Sequence of chain 1.A:
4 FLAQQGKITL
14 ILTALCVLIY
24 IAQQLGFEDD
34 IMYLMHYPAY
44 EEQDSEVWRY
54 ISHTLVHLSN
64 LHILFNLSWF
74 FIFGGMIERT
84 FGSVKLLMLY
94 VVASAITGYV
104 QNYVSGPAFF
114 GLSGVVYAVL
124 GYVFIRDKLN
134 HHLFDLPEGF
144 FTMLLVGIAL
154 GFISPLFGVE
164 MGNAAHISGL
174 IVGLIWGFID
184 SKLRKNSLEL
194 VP

A protein and the small-molecule ligand that binds it are described below.
Small molecule (SMILES): CCCCC(=O)OC[C@H](COP(=O)(O)O)OC=O

Binding-site contacts:
Ligand atom O31 contacts residue TYR53 of chain 2.A at 4.4 Å.
Ligand atom C33 contacts residue TYR102 of chain 2.A at 4.3 Å (hydrophobic).
Ligand atom O22 contacts residue ASN105 of chain 2.A at 3.9 Å.
Ligand atom C21 contacts residue ASN105 of chain 2.A at 4.2 Å.
Ligand atom C33 contacts residue TYR53 of chain 2.A at 4.1 Å (hydrophobic).
Ligand atom C21 contacts residue TYR40 of chain 2.A at 4.1 Å (hydrophobic).
Ligand atom P contacts residue LYS185 of chain 1.A at 3.3 Å.
Ligand atom O22 contacts residue PRO41 of chain 2.A at 4.2 Å.
Ligand atom C2 contacts residue TYR102 of chain 2.A at 3.7 Å (hydrophobic).
Ligand atom O11 contacts residue LYS185 of chain 1.A at 4.2 Å.
Ligand atom C34 contacts residue TYR53 of chain 2.A at 4.4 Å (hydrophobic).
Ligand atom O11 contacts residue TYR102 of chain 2.A at 4.1 Å.
Ligand atom C32 contacts residue TYR102 of chain 2.A at 3.6 Å (hydrophobic).
Ligand atom O31 contacts residue TYR40 of chain 2.A at 4.1 Å.
Ligand atom C31 contacts residue TYR53 of chain 2.A at 4.4 Å (hydrophobic).
Ligand atom O22 contacts residue TYR40 of chain 2.A at 4.0 Å.
Ligand atom C34 contacts residue TYR40 of chain 2.A at 4.5 Å (hydrophobic).
Ligand atom C35 contacts residue TYR102 of chain 2.A at 3.6 Å (hydrophobic).
Ligand atom C35 contacts residue ALA98 of chain 2.A at 4.5 Å (hydrophobic).
Ligand atom C3 contacts residue TYR102 of chain 2.A at 4.0 Å (hydrophobic).
Ligand atom P contacts residue TYR102 of chain 2.A at 4.2 Å.
Ligand atom O14 contacts residue TYR102 of chain 2.A at 3.6 Å.
Ligand atom O14 contacts residue LYS185 of chain 1.A at 2.4 Å (salt-bridge).
Ligand atom O12 contacts residue LYS185 of chain 1.A at 3.0 Å.
Ligand atom O31 contacts residue TYR102 of chain 2.A at 3.5 Å.
Ligand atom C34 contacts residue ALA98 of chain 2.A at 4.2 Å (hydrophobic).
Ligand atom O12 contacts residue TYR102 of chain 2.A at 3.9 Å.
Ligand atom O12 contacts residue ASN189 of chain 1.A at 4.1 Å.
Ligand atom O32 contacts residue TYR53 of chain 2.A at 4.3 Å.
Ligand atom C31 contacts residue TYR102 of chain 2.A at 4.0 Å (hydrophobic).
Ligand atom O22 contacts residue ASP47 of chain 2.A at 3.9 Å.
Ligand atom C1 contacts residue TYR102 of chain 2.A at 4.1 Å (hydrophobic).
Ligand atom C34 contacts residue TYR102 of chain 2.A at 4.0 Å (hydrophobic).

Sequence of chain 2.A:
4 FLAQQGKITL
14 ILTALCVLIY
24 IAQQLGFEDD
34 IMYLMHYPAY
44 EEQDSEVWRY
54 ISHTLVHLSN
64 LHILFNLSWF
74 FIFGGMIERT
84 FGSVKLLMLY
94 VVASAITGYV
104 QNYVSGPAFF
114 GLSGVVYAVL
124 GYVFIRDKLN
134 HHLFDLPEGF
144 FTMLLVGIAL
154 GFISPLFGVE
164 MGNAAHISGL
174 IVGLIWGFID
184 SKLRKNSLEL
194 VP